Sequence of chain 1.C:
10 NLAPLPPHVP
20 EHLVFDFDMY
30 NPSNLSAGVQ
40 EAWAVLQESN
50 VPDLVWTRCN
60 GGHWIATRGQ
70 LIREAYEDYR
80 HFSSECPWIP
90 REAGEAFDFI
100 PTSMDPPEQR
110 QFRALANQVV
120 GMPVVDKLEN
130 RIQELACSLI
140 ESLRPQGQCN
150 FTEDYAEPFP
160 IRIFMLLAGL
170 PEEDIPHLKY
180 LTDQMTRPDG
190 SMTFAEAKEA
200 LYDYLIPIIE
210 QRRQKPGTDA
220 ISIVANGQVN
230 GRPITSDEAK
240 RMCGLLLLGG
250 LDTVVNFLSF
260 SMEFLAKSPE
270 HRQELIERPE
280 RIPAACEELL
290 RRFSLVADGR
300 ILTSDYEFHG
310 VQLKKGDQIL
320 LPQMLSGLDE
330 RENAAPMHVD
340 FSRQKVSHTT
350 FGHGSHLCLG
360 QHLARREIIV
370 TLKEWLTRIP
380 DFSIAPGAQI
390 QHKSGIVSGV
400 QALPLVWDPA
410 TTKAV

Binding-site contacts:
Ligand atom CL3 contacts residue PHE96 of chain 1.C at 4.4 Å.
Ligand atom CL5 contacts residue LEU244 of chain 1.C at 3.4 Å.
Ligand atom C1 contacts residue HEM1 of chain 1.L at 4.0 Å.
Ligand atom C1 contacts residue THR252 of chain 1.C at 4.2 Å.
Ligand atom C5 contacts residue LEU244 of chain 1.C at 4.1 Å (hydrophobic).
Ligand atom C2 contacts residue HEM1 of chain 1.L at 4.5 Å.
Ligand atom CL3 contacts residue THR101 of chain 1.C at 4.1 Å.
Ligand atom CL5 contacts residue LEU247 of chain 1.C at 4.2 Å.
Ligand atom C6 contacts residue THR252 of chain 1.C at 4.1 Å.
Ligand atom C5 contacts residue HEM1 of chain 1.L at 4.1 Å.
Ligand atom C6 contacts residue GLY248 of chain 1.C at 4.0 Å.
Ligand atom CL1 contacts residue VAL396 of chain 1.C at 4.1 Å.
Ligand atom CL5 contacts residue HEM1 of chain 1.L at 3.8 Å.
Ligand atom C2 contacts residue VAL295 of chain 1.C at 4.0 Å (hydrophobic).
Ligand atom CL1 contacts residue THR252 of chain 1.C at 3.1 Å.
Ligand atom CL5 contacts residue GLY248 of chain 1.C at 3.3 Å.
Ligand atom C3 contacts residue ASP297 of chain 1.C at 4.4 Å.
Ligand atom CL1 contacts residue VAL295 of chain 1.C at 3.2 Å.
Ligand atom CL3 contacts residue TRP87 of chain 1.C at 3.2 Å.
Ligand atom C5 contacts residue GLY248 of chain 1.C at 4.2 Å.
Ligand atom CL3 contacts residue ASP297 of chain 1.C at 3.0 Å.
Ligand atom C4 contacts residue LEU244 of chain 1.C at 3.7 Å (hydrophobic).
Ligand atom C6 contacts residue HEM1 of chain 1.L at 4.0 Å.
Ligand atom CL3 contacts residue HEM1 of chain 1.L at 4.1 Å.
Ligand atom C3 contacts residue HEM1 of chain 1.L at 4.3 Å.
Ligand atom CL1 contacts residue HEM1 of chain 1.L at 3.6 Å.

This protein binds this small molecule.
Small molecule (SMILES): Clc1cc(Cl)cc(Cl)c1